This protein binds this small molecule.
Small molecule (SMILES): Nc1ncnc2c1ncn2[C@@H]1O[C@H](COP(=O)(O)OP(=O)(O)OP(O)(O)=S)[C@@H](O)[C@H]1O

Sequence of chain 1.RA:
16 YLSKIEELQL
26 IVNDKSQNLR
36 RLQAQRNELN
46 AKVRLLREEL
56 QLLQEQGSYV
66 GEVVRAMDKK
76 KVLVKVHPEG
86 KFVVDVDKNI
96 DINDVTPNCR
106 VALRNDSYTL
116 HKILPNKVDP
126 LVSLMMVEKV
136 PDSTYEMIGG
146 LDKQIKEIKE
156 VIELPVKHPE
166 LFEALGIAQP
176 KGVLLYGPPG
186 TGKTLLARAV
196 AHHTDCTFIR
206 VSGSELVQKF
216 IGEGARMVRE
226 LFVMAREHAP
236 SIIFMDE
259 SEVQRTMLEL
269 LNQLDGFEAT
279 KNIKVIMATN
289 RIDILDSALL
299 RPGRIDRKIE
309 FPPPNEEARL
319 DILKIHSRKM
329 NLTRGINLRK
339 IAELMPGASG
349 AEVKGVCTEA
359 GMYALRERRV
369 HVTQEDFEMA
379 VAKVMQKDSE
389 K

Binding-site contacts:
Ligand atom O2' contacts residue HIS304 of chain 1.NA at 3.1 Å.
Ligand atom O1B contacts residue PRO164 of chain 1.NA at 3.4 Å.
Ligand atom N6 contacts residue THR166 of chain 1.NA at 3.6 Å (h-bond).
Ligand atom O3G contacts residue GLU222 of chain 1.NA at 3.3 Å (salt-bridge).
Ligand atom O2A contacts residue LYS168 of chain 1.NA at 3.5 Å (salt-bridge).
Ligand atom O1A contacts residue GLY165 of chain 1.NA at 3.0 Å.
Ligand atom O2A contacts residue LEU170 of chain 1.NA at 3.6 Å.
Ligand atom N7 contacts residue THR166 of chain 1.NA at 3.0 Å (h-bond).
Ligand atom N7 contacts residue GLY165 of chain 1.NA at 3.3 Å (h-bond).
Ligand atom N9 contacts residue GLY328 of chain 1.NA at 3.6 Å.
Ligand atom O3A contacts residue ARG299 of chain 1.RA at 3.6 Å.
Ligand atom O3G contacts residue THR169 of chain 1.NA at 3.3 Å (h-bond).
Ligand atom C2 contacts residue ILE300 of chain 1.NA at 3.6 Å (hydrophobic).
Ligand atom O2A contacts residue THR169 of chain 1.NA at 3.1 Å (h-bond).
Ligand atom O3B contacts residue THR169 of chain 1.NA at 3.7 Å.
Ligand atom O1B contacts residue ARG299 of chain 1.RA at 3.6 Å.
Ligand atom O2A contacts residue GLY167 of chain 1.NA at 3.3 Å.
Ligand atom O1B contacts residue GLY165 of chain 1.NA at 2.5 Å (h-bond).
Ligand atom S1G contacts residue ASN268 of chain 1.NA at 2.7 Å (h-bond).
Ligand atom C4 contacts residue LEU170 of chain 1.NA at 3.4 Å (hydrophobic).
Ligand atom O1A contacts residue THR166 of chain 1.NA at 3.3 Å (h-bond).
Ligand atom O1A contacts residue GLY167 of chain 1.NA at 3.0 Å (h-bond).
Ligand atom C2 contacts residue HIS304 of chain 1.NA at 3.6 Å.
Ligand atom O3G contacts residue LYS168 of chain 1.NA at 3.3 Å.
Ligand atom N3 contacts residue HIS304 of chain 1.NA at 3.1 Å (h-bond).
Ligand atom O2' contacts residue LYS332 of chain 1.NA at 3.2 Å.
Ligand atom O2B contacts residue LYS168 of chain 1.NA at 3.6 Å.
Ligand atom N7 contacts residue GLY167 of chain 1.NA at 3.7 Å.
Ligand atom O3' contacts residue LYS332 of chain 1.NA at 3.0 Å (salt-bridge).
Ligand atom C8 contacts residue GLY165 of chain 1.NA at 3.2 Å.
Ligand atom O2G contacts residue GLU222 of chain 1.NA at 2.3 Å (salt-bridge).
Ligand atom C1' contacts residue GLY328 of chain 1.NA at 3.4 Å.
Ligand atom C8 contacts residue GLY328 of chain 1.NA at 3.6 Å.
Ligand atom N1 contacts residue ILE300 of chain 1.NA at 3.6 Å.
Ligand atom PG contacts residue GLU222 of chain 1.NA at 3.4 Å.
Ligand atom S1G contacts residue LYS168 of chain 1.NA at 3.5 Å (salt-bridge).
Ligand atom N6 contacts residue GLY124 of chain 1.NA at 3.5 Å (h-bond).
Ligand atom O2B contacts residue THR169 of chain 1.NA at 3.4 Å (h-bond).
Ligand atom N9 contacts residue LEU170 of chain 1.NA at 3.5 Å.
Ligand atom N1 contacts residue GLY124 of chain 1.NA at 3.0 Å (h-bond).

Sequence of chain 1.NA:
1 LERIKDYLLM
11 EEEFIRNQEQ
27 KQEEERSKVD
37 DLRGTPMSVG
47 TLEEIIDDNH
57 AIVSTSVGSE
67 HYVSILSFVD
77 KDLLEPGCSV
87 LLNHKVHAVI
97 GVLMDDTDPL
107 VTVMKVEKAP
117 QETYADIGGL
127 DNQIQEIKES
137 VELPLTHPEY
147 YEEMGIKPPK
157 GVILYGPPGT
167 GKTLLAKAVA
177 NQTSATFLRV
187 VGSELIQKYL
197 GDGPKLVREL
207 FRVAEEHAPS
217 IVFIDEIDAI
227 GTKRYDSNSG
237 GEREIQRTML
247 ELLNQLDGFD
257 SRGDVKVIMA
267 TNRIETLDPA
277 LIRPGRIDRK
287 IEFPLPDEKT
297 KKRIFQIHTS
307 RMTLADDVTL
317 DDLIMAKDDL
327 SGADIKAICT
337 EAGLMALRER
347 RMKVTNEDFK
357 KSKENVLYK